Sequence of chain 1.B:
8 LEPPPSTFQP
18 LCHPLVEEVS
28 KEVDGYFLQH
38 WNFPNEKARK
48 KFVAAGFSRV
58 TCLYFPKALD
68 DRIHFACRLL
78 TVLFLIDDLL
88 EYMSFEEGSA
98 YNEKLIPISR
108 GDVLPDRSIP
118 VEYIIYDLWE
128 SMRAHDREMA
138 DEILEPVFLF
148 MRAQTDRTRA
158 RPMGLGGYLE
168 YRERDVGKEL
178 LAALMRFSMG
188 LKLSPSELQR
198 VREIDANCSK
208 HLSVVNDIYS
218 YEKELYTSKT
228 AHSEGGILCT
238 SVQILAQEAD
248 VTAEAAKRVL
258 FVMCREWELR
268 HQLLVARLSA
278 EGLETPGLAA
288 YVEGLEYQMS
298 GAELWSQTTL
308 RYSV

Binding-site contacts:
Ligand atom CAK contacts residue TYR61 of chain 1.B at 3.5 Å (hydrophobic).
Ligand atom CAL contacts residue TYR61 of chain 1.B at 3.9 Å (hydrophobic).
Ligand atom CAI contacts residue ASN213 of chain 1.B at 4.3 Å.
Ligand atom CAE contacts residue PHE81 of chain 1.B at 3.8 Å (hydrophobic).
Ligand atom CAG contacts residue ASN213 of chain 1.B at 3.8 Å.
Ligand atom CAO contacts residue VAL173 of chain 1.B at 3.9 Å (hydrophobic).
Ligand atom CAG contacts residue TYR61 of chain 1.B at 3.6 Å (hydrophobic).
Ligand atom CAF contacts residue PHE147 of chain 1.B at 3.7 Å (hydrophobic).
Ligand atom CAB contacts residue LEU178 of chain 1.B at 3.5 Å (hydrophobic).
Ligand atom CAH contacts residue PHE81 of chain 1.B at 3.7 Å (hydrophobic).
Ligand atom CAC contacts residue LEU178 of chain 1.B at 4.2 Å (hydrophobic).
Ligand atom NAN contacts residue POP1 of chain 1.K at 4.2 Å.
Ligand atom CAL contacts residue VAL173 of chain 1.B at 4.0 Å (hydrophobic).
Ligand atom CAD contacts residue PHE147 of chain 1.B at 4.0 Å (hydrophobic).
Ligand atom CAH contacts residue POP1 of chain 1.K at 4.2 Å.
Ligand atom CAB contacts residue TYR61 of chain 1.B at 3.1 Å (hydrophobic).
Ligand atom CAJ contacts residue TYR61 of chain 1.B at 4.0 Å (hydrophobic).
Ligand atom CAC contacts residue LEU177 of chain 1.B at 4.0 Å (hydrophobic).
Ligand atom CAD contacts residue POP1 of chain 1.K at 3.5 Å.
Ligand atom CAA contacts residue LEU209 of chain 1.B at 3.4 Å (hydrophobic).
Ligand atom CAE contacts residue LEU80 of chain 1.B at 3.8 Å (hydrophobic).
Ligand atom CAI contacts residue PHE81 of chain 1.B at 3.5 Å (hydrophobic).
Ligand atom CAD contacts residue ASP172 of chain 1.B at 4.0 Å.
Ligand atom CAC contacts residue GLY174 of chain 1.B at 4.1 Å.
Ligand atom CAE contacts residue PHE147 of chain 1.B at 4.4 Å (hydrophobic).
Ligand atom CAA contacts residue TYR61 of chain 1.B at 4.4 Å (hydrophobic).
Ligand atom CAF contacts residue LEU80 of chain 1.B at 3.9 Å (hydrophobic).
Ligand atom CAD contacts residue VAL173 of chain 1.B at 3.4 Å (hydrophobic).
Ligand atom CAK contacts residue VAL173 of chain 1.B at 4.1 Å (hydrophobic).
Ligand atom NAN contacts residue PHE81 of chain 1.B at 3.5 Å.
Ligand atom CAH contacts residue ASP84 of chain 1.B at 4.3 Å.
Ligand atom CAC contacts residue VAL173 of chain 1.B at 3.5 Å (hydrophobic).
Ligand atom CAJ contacts residue VAL173 of chain 1.B at 3.5 Å (hydrophobic).
Ligand atom CAI contacts residue POP1 of chain 1.K at 3.0 Å.
Ligand atom CAA contacts residue VAL173 of chain 1.B at 3.9 Å (hydrophobic).
Ligand atom CAG contacts residue POP1 of chain 1.K at 3.9 Å.
Ligand atom CAM contacts residue VAL173 of chain 1.B at 4.4 Å (hydrophobic).
Ligand atom CAG contacts residue PHE81 of chain 1.B at 3.9 Å (hydrophobic).
Ligand atom CAA contacts residue ASN213 of chain 1.B at 3.8 Å.
Ligand atom CAJ contacts residue LEU178 of chain 1.B at 4.3 Å (hydrophobic).

A protein and the small-molecule ligand that binds it are described below.
Small molecule (SMILES): C=C(C)[C@H]1CC[NH+]2CCC[C@H](C)[C@@]2(C)C1